The protein below binds the small molecule below.
Small molecule (SMILES): C/C=C\C(=O)C(=O)O

Sequence of chain 2.C:
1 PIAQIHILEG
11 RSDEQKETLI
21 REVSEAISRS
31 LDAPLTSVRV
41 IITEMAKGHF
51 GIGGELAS

Sequence of chain 2.D:
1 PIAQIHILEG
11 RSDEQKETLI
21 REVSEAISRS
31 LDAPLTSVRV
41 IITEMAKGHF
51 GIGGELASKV

Sequence of chain 1.C:
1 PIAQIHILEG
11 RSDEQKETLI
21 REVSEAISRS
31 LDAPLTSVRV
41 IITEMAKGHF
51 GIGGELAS

Binding-site contacts:
Ligand atom C1 contacts residue ARG39 of chain 1.C at 3.7 Å.
Ligand atom C5 contacts residue ILE2 of chain 2.D at 3.4 Å (hydrophobic).
Ligand atom C4 contacts residue PRO1 of chain 2.D at 1.4 Å (hydrophobic).
Ligand atom C5 contacts residue PHE50 of chain 2.C at 3.8 Å (hydrophobic).
Ligand atom C5 contacts residue PRO1 of chain 2.D at 2.6 Å (hydrophobic).
Ligand atom C3 contacts residue PRO1 of chain 2.D at 2.3 Å (hydrophobic).
Ligand atom C2 contacts residue SER37 of chain 2.D at 3.9 Å.
Ligand atom O3 contacts residue SER37 of chain 2.D at 4.4 Å.
Ligand atom C5 contacts residue SER37 of chain 2.D at 4.5 Å.
Ligand atom O2 contacts residue ARG39 of chain 1.C at 2.6 Å (salt-bridge).
Ligand atom O3 contacts residue ARG39 of chain 1.C at 2.9 Å (salt-bridge).
Ligand atom C2 contacts residue ARG39 of chain 1.C at 3.9 Å.
Ligand atom C3 contacts residue SER37 of chain 2.D at 3.5 Å.
Ligand atom O2 contacts residue SER37 of chain 2.D at 4.1 Å.
Ligand atom C4 contacts residue SER37 of chain 2.D at 3.8 Å.
Ligand atom O3 contacts residue PHE50 of chain 2.C at 3.2 Å.
Ligand atom O3 contacts residue ILE52 of chain 2.C at 4.5 Å.
Ligand atom C5 contacts residue HIS6 of chain 2.C at 4.5 Å.
Ligand atom C1 contacts residue SER37 of chain 2.D at 3.9 Å.
Ligand atom C4 contacts residue ILE2 of chain 2.D at 3.9 Å (hydrophobic).
Ligand atom O2 contacts residue ILE52 of chain 2.C at 4.5 Å.
Ligand atom O1 contacts residue SER37 of chain 2.D at 3.9 Å.
Ligand atom C2 contacts residue PRO1 of chain 2.D at 3.8 Å (hydrophobic).
Ligand atom O3 contacts residue PRO1 of chain 2.D at 4.3 Å.
Ligand atom C2 contacts residue PHE50 of chain 2.C at 4.0 Å (hydrophobic).